The protein below binds the small molecule below.
Small molecule (SMILES): Nc1ncnc2c1ncn2[C@H]1C[C@H](O)[C@@H](COP(=O)(O)O)O1

Sequence of chain 3.P:
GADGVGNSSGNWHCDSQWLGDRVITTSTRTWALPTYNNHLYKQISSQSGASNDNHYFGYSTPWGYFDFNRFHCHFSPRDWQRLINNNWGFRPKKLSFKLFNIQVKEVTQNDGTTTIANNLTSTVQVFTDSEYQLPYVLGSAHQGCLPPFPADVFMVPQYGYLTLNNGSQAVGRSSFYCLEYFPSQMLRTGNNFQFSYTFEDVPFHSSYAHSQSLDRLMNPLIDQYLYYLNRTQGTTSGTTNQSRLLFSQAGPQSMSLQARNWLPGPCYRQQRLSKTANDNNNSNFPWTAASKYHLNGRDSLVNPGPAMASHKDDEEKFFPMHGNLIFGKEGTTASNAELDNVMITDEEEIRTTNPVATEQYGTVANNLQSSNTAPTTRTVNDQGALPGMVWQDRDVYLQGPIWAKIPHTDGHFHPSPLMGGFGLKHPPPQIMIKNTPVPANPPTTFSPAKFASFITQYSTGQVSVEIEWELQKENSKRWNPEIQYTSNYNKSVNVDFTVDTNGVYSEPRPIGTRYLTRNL

Binding-site contacts:
Ligand atom N9 contacts residue HIS630 of chain 3.P at 4.2 Å.
Ligand atom N7 contacts residue PRO419 of chain 3.P at 4.4 Å.
Ligand atom N1 contacts residue GLY639 of chain 3.P at 2.9 Å (h-bond).
Ligand atom N7 contacts residue HIS630 of chain 3.P at 4.1 Å.
Ligand atom N1 contacts residue ILE622 of chain 3.P at 4.4 Å.
Ligand atom O5' contacts residue PHE629 of chain 3.P at 4.2 Å.
Ligand atom N6 contacts residue GLY637 of chain 3.P at 4.1 Å.
Ligand atom N6 contacts residue GLY639 of chain 3.P at 2.8 Å (h-bond).
Ligand atom N9 contacts residue PRO419 of chain 3.P at 4.2 Å.
Ligand atom N7 contacts residue ASP609 of chain 3.P at 4.5 Å.
Ligand atom C5 contacts residue PRO631 of chain 3.P at 4.4 Å (hydrophobic).
Ligand atom C2 contacts residue GLY639 of chain 3.P at 3.7 Å.
Ligand atom N7 contacts residue SER632 of chain 3.P at 3.8 Å.
Ligand atom C8 contacts residue HIS630 of chain 3.P at 3.4 Å.
Ligand atom N6 contacts residue PRO631 of chain 3.P at 3.9 Å.
Ligand atom N1 contacts residue VAL418 of chain 3.P at 3.8 Å.
Ligand atom C6 contacts residue GLY639 of chain 3.P at 3.7 Å.
Ligand atom N1 contacts residue PRO631 of chain 3.P at 4.2 Å.
Ligand atom C6 contacts residue PRO419 of chain 3.P at 4.4 Å (hydrophobic).
Ligand atom O4' contacts residue HIS630 of chain 3.P at 4.4 Å.
Ligand atom O4' contacts residue PRO631 of chain 3.P at 3.8 Å.
Ligand atom N3 contacts residue PRO419 of chain 3.P at 4.3 Å.
Ligand atom O2P contacts residue PRO631 of chain 3.P at 3.8 Å.
Ligand atom O2P contacts residue HIS628 of chain 3.P at 4.3 Å.
Ligand atom N6 contacts residue SER632 of chain 3.P at 3.9 Å.
Ligand atom N6 contacts residue VAL418 of chain 3.P at 3.6 Å.
Ligand atom C6 contacts residue VAL418 of chain 3.P at 3.8 Å (hydrophobic).
Ligand atom C2' contacts residue PRO419 of chain 3.P at 4.0 Å (hydrophobic).
Ligand atom C5 contacts residue SER632 of chain 3.P at 4.3 Å.
Ligand atom C4 contacts residue PRO419 of chain 3.P at 4.2 Å (hydrophobic).
Ligand atom O5' contacts residue PRO631 of chain 3.P at 4.1 Å.
Ligand atom C1' contacts residue HIS630 of chain 3.P at 4.0 Å.
Ligand atom C2 contacts residue PRO419 of chain 3.P at 4.4 Å (hydrophobic).
Ligand atom C6 contacts residue PRO631 of chain 3.P at 4.0 Å (hydrophobic).
Ligand atom N6 contacts residue PHE638 of chain 3.P at 3.8 Å.
Ligand atom O2P contacts residue PHE629 of chain 3.P at 4.0 Å.
Ligand atom C5 contacts residue PRO419 of chain 3.P at 4.2 Å (hydrophobic).
Ligand atom N6 contacts residue PRO633 of chain 3.P at 4.2 Å.
Ligand atom C6 contacts residue SER632 of chain 3.P at 4.3 Å.
Ligand atom C8 contacts residue PRO419 of chain 3.P at 4.3 Å (hydrophobic).